Sequence of chain 1.A:
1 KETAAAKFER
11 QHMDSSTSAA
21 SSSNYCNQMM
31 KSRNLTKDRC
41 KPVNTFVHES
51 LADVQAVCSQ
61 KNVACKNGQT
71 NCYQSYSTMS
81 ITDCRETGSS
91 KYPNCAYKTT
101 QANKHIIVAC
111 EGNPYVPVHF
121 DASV

Binding-site contacts:
Ligand atom N4 contacts residue ASN34 of chain 1.A at 2.8 Å (h-bond).
Ligand atom C4 contacts residue ASN34 of chain 1.A at 3.7 Å.
Ligand atom C5 contacts residue ASN34 of chain 1.A at 3.8 Å.
Ligand atom N1 contacts residue GLU2 of chain 1.A at 3.5 Å (salt-bridge).
Ligand atom O2 contacts residue ARG10 of chain 1.A at 4.0 Å.
Ligand atom C6 contacts residue GLU2 of chain 1.A at 4.2 Å.
Ligand atom N1 contacts residue ARG10 of chain 1.A at 3.3 Å (salt-bridge).
Ligand atom C4 contacts residue ARG10 of chain 1.A at 3.3 Å.
Ligand atom P contacts residue LYS1 of chain 1.A at 4.4 Å.
Ligand atom C2' contacts residue LYS1 of chain 1.A at 3.9 Å.
Ligand atom C1' contacts residue GLU2 of chain 1.A at 3.2 Å.
Ligand atom O2' contacts residue LYS1 of chain 1.A at 2.8 Å (salt-bridge).
Ligand atom N4 contacts residue ARG10 of chain 1.A at 3.7 Å.
Ligand atom C5 contacts residue ARG10 of chain 1.A at 3.3 Å.
Ligand atom C4' contacts residue GLU2 of chain 1.A at 4.2 Å.
Ligand atom C2 contacts residue ARG10 of chain 1.A at 3.3 Å.
Ligand atom O4' contacts residue GLU2 of chain 1.A at 3.3 Å (salt-bridge).
Ligand atom C4' contacts residue LYS1 of chain 1.A at 4.2 Å.
Ligand atom C2' contacts residue GLU2 of chain 1.A at 4.4 Å.
Ligand atom O2' contacts residue GLU2 of chain 1.A at 3.5 Å (salt-bridge).
Ligand atom C3' contacts residue LYS1 of chain 1.A at 4.0 Å.
Ligand atom O3' contacts residue LYS1 of chain 1.A at 3.3 Å (salt-bridge).
Ligand atom C1' contacts residue ARG10 of chain 1.A at 4.1 Å.
Ligand atom N3 contacts residue ARG10 of chain 1.A at 3.4 Å (salt-bridge).
Ligand atom O2 contacts residue GLU2 of chain 1.A at 4.0 Å.
Ligand atom O2P contacts residue LYS1 of chain 1.A at 4.0 Å.
Ligand atom C2 contacts residue GLU2 of chain 1.A at 4.0 Å.
Ligand atom O4' contacts residue ARG10 of chain 1.A at 4.5 Å.
Ligand atom C6 contacts residue ARG10 of chain 1.A at 3.3 Å.

The small molecule below binds the protein below.
Small molecule (SMILES): Nc1ccn([C@@H]2O[C@H](CO)[C@@H](OP(=O)(O)O)[C@H]2O)c(=O)n1